The protein below binds the small molecule below.
Small molecule (SMILES): CC(=O)N[C@H]1[C@H](O[C@H]2[C@H](O)[C@@H](NC(C)=O)CO[C@@H]2CO)O[C@H](CO)[C@@H](O)[C@@H]1O

Sequence of chain 1.C:
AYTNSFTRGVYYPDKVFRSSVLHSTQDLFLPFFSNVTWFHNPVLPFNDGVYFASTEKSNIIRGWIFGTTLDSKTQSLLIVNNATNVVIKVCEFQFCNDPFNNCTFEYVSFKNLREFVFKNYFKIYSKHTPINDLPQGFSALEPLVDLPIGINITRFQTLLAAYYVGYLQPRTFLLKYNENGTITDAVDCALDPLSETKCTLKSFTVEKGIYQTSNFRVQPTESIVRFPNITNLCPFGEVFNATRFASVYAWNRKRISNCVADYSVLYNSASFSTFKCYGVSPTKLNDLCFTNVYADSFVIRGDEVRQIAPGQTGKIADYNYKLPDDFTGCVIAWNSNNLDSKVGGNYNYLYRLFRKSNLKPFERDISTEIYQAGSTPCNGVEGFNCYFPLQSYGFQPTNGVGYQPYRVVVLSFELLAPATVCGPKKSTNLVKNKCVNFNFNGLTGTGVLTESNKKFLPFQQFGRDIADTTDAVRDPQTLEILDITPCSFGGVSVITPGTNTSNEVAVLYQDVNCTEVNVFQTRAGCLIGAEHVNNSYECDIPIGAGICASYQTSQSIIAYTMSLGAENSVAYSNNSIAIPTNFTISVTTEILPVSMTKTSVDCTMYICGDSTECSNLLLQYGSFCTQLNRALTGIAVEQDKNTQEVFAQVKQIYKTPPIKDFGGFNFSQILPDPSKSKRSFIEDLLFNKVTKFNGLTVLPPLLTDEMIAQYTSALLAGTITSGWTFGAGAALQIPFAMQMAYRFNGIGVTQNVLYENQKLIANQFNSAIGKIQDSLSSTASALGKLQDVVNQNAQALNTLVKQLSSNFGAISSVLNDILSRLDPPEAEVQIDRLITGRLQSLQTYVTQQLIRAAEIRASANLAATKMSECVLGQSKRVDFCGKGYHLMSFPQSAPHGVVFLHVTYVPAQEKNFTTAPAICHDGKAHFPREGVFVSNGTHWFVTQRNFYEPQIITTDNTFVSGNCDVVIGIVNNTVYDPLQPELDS

Binding-site contacts:
Ligand atom C7 contacts residue LEU368 of chain 1.C at 4.2 Å (hydrophobic).
Ligand atom C5 contacts residue ASN343 of chain 1.C at 3.7 Å.
Ligand atom C8 contacts residue GLY339 of chain 1.C at 3.6 Å.
Ligand atom C7 contacts residue ASN343 of chain 1.C at 3.1 Å.
Ligand atom C8 contacts residue SER371 of chain 1.C at 3.2 Å.
Ligand atom C8 contacts residue PHE338 of chain 1.C at 4.2 Å (hydrophobic).
Ligand atom O5 contacts residue ASN343 of chain 1.C at 2.4 Å (h-bond).
Ligand atom C8 contacts residue PHE342 of chain 1.C at 4.2 Å (hydrophobic).
Ligand atom O7 contacts residue LEU368 of chain 1.C at 4.1 Å.
Ligand atom N2 contacts residue ASN343 of chain 1.C at 2.8 Å (h-bond).
Ligand atom C7 contacts residue SER371 of chain 1.C at 4.5 Å.
Ligand atom C8 contacts residue LEU368 of chain 1.C at 3.6 Å (hydrophobic).
Ligand atom C2 contacts residue ASN343 of chain 1.C at 2.4 Å.
Ligand atom C3 contacts residue ASN343 of chain 1.C at 3.8 Å.
Ligand atom O7 contacts residue SER371 of chain 1.C at 4.0 Å.
Ligand atom C4 contacts residue ASN343 of chain 1.C at 4.2 Å.
Ligand atom C8 contacts residue ASN343 of chain 1.C at 3.9 Å.
Ligand atom O7 contacts residue ASN343 of chain 1.C at 2.9 Å (h-bond).
Ligand atom C1 contacts residue ASN343 of chain 1.C at 1.4 Å.